Sequence of chain 1.C:
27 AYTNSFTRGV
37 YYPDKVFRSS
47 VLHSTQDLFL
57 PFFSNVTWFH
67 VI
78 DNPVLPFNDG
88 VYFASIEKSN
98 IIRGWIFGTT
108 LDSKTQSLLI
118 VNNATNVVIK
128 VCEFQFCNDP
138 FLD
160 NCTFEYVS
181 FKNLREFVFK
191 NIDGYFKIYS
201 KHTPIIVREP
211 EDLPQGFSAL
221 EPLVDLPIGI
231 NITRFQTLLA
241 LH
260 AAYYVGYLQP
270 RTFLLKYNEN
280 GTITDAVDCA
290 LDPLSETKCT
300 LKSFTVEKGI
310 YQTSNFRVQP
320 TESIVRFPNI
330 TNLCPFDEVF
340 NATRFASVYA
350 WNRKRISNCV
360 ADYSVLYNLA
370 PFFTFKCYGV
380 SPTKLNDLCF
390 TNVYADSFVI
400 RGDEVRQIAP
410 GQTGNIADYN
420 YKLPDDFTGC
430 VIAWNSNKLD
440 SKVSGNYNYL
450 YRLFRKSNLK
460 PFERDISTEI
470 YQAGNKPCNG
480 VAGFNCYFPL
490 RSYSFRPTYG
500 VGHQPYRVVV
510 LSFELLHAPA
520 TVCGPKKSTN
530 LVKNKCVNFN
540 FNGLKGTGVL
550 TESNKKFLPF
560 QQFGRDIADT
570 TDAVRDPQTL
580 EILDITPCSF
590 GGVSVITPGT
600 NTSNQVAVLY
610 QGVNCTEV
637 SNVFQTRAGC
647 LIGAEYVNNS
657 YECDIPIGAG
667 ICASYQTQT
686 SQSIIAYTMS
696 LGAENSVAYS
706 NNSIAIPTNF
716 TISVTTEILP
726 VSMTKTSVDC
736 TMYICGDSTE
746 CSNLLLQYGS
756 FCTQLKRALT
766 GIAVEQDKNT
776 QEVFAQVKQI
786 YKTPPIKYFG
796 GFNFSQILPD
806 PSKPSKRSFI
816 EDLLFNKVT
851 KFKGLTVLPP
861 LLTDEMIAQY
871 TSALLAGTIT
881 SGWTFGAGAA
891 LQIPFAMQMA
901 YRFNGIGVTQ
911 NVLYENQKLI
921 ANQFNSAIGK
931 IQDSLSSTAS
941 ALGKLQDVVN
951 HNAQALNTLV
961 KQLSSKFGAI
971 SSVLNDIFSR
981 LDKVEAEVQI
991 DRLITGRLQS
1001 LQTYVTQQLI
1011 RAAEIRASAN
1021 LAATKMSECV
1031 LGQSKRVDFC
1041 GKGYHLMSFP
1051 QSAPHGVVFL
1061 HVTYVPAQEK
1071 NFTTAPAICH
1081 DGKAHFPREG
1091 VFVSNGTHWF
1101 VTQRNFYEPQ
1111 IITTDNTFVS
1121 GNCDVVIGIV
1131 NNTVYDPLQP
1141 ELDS

Binding-site contacts:
Ligand atom O3 contacts residue GLN113 of chain 1.C at 3.4 Å (h-bond).
Ligand atom N2 contacts residue GLU130 of chain 1.C at 3.3 Å (salt-bridge).
Ligand atom N2 contacts residue ASN160 of chain 1.C at 2.8 Å (h-bond).
Ligand atom C2 contacts residue ASN160 of chain 1.C at 2.4 Å.
Ligand atom C7 contacts residue GLU130 of chain 1.C at 4.3 Å.
Ligand atom C7 contacts residue GLN113 of chain 1.C at 4.1 Å.
Ligand atom C8 contacts residue ASN160 of chain 1.C at 4.2 Å.
Ligand atom C2 contacts residue GLU130 of chain 1.C at 3.8 Å.
Ligand atom O3 contacts residue GLU130 of chain 1.C at 4.4 Å.
Ligand atom O7 contacts residue ASN160 of chain 1.C at 2.9 Å (h-bond).
Ligand atom O7 contacts residue THR162 of chain 1.C at 3.5 Å.
Ligand atom C8 contacts residue VAL128 of chain 1.C at 3.3 Å (hydrophobic).
Ligand atom C3 contacts residue GLU130 of chain 1.C at 3.7 Å.
Ligand atom C4 contacts residue ASN160 of chain 1.C at 4.3 Å.
Ligand atom C8 contacts residue GLN113 of chain 1.C at 3.7 Å.
Ligand atom C7 contacts residue ASN160 of chain 1.C at 3.5 Å.
Ligand atom C3 contacts residue ASN160 of chain 1.C at 3.8 Å.
Ligand atom C1 contacts residue GLU130 of chain 1.C at 3.8 Å.
Ligand atom C8 contacts residue CYS129 of chain 1.C at 4.2 Å (hydrophobic).
Ligand atom O7 contacts residue GLN113 of chain 1.C at 3.6 Å (h-bond).
Ligand atom O7 contacts residue CYS161 of chain 1.C at 4.5 Å.
Ligand atom O6 contacts residue ASN160 of chain 1.C at 4.4 Å.
Ligand atom C8 contacts residue GLU130 of chain 1.C at 3.7 Å.
Ligand atom C1 contacts residue ASN160 of chain 1.C at 1.4 Å.
Ligand atom C8 contacts residue THR112 of chain 1.C at 4.5 Å.
Ligand atom C5 contacts residue ASN160 of chain 1.C at 3.7 Å.
Ligand atom O5 contacts residue ASN160 of chain 1.C at 2.4 Å (h-bond).

This protein binds this small molecule.
Small molecule (SMILES): CC(=O)N[C@@H]1[C@@H](O)[C@H](O)[C@@H](CO)O[C@H]1O